Sequence of chain 1.B:
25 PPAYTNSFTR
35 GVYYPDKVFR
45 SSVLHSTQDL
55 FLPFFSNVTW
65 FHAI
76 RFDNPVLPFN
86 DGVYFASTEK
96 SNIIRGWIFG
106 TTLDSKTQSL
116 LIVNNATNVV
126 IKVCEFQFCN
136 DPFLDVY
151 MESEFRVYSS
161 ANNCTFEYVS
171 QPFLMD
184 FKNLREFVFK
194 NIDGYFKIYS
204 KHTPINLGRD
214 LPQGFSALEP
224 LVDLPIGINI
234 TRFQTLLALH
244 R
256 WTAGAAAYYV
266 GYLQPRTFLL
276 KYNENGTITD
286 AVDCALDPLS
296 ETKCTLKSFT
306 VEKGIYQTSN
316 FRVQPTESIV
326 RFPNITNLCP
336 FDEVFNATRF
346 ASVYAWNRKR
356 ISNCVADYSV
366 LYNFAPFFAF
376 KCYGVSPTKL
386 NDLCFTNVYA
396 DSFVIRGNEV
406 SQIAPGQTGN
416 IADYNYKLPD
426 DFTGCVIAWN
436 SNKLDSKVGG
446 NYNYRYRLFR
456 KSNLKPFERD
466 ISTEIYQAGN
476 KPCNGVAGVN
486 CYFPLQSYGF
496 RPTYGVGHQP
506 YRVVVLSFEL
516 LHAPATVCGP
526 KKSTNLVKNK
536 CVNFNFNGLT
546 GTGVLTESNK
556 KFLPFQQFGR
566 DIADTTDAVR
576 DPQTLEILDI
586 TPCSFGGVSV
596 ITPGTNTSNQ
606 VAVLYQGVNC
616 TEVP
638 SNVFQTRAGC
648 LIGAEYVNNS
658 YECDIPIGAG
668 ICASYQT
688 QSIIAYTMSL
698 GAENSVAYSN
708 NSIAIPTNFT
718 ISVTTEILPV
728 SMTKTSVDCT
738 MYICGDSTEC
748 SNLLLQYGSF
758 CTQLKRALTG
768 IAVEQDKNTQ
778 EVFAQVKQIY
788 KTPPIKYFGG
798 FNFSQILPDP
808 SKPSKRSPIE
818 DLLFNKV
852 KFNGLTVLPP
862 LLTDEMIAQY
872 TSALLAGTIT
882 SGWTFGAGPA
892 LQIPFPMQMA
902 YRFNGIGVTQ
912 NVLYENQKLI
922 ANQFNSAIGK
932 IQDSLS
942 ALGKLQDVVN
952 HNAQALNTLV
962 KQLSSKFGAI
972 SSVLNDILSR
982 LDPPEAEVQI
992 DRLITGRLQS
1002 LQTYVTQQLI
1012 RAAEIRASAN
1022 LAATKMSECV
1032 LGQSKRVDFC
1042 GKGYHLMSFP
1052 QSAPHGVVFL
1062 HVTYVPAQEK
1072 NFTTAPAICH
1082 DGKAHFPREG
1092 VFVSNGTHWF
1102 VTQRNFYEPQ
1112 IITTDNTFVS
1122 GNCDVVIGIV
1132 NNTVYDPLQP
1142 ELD

Sequence of chain 1.F:
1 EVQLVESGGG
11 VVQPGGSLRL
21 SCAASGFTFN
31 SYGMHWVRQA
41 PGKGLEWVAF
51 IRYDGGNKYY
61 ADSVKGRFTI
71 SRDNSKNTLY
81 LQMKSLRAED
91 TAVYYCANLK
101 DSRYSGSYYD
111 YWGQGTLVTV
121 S

Binding-site contacts:
Ligand atom O7 contacts residue ASN232 of chain 1.B at 3.5 Å (h-bond).
Ligand atom O5 contacts residue ARG103 of chain 1.F at 4.3 Å.
Ligand atom C1 contacts residue ASN232 of chain 1.B at 1.4 Å.
Ligand atom C2 contacts residue ASN232 of chain 1.B at 2.4 Å.
Ligand atom O7 contacts residue ARG30 of chain 1.G at 3.3 Å (salt-bridge).
Ligand atom N2 contacts residue ARG30 of chain 1.G at 4.4 Å.
Ligand atom C2 contacts residue ARG30 of chain 1.G at 4.4 Å.
Ligand atom C5 contacts residue ASN232 of chain 1.B at 3.7 Å.
Ligand atom C3 contacts residue ARG30 of chain 1.G at 4.4 Å.
Ligand atom C5 contacts residue ARG103 of chain 1.F at 4.4 Å.
Ligand atom C1 contacts residue ARG30 of chain 1.G at 4.3 Å.
Ligand atom C6 contacts residue ARG103 of chain 1.F at 4.0 Å.
Ligand atom O5 contacts residue ASN232 of chain 1.B at 2.4 Å (h-bond).
Ligand atom O6 contacts residue ARG103 of chain 1.F at 3.4 Å (salt-bridge).
Ligand atom N2 contacts residue ASN232 of chain 1.B at 2.8 Å (h-bond).
Ligand atom C7 contacts residue ASN232 of chain 1.B at 3.3 Å.
Ligand atom C8 contacts residue TYR104 of chain 1.F at 4.1 Å (hydrophobic).
Ligand atom C7 contacts residue ARG30 of chain 1.G at 3.9 Å.
Ligand atom O6 contacts residue ARG30 of chain 1.G at 4.3 Å.
Ligand atom O5 contacts residue ARG30 of chain 1.G at 4.3 Å.
Ligand atom O3 contacts residue ARG30 of chain 1.G at 3.4 Å (salt-bridge).
Ligand atom C3 contacts residue ASN232 of chain 1.B at 3.8 Å.
Ligand atom C5 contacts residue ARG30 of chain 1.G at 4.2 Å.
Ligand atom O7 contacts residue TYR32 of chain 1.G at 4.1 Å.
Ligand atom C8 contacts residue ASN232 of chain 1.B at 4.4 Å.
Ligand atom C4 contacts residue ASN232 of chain 1.B at 4.2 Å.
Ligand atom C4 contacts residue ARG103 of chain 1.F at 4.2 Å.

Sequence of chain 1.G:
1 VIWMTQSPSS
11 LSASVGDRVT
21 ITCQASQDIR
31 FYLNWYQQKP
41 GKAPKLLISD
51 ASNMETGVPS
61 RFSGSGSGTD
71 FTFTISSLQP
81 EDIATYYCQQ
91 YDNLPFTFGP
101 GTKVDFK

This small molecule binds to this protein.
Small molecule (SMILES): CC(=O)N[C@H]1[C@H](O[C@H]2[C@H](O)[C@@H](NC(C)=O)CO[C@@H]2CO)O[C@H](CO)[C@@H](O[C@@H]2O[C@H](CO)[C@@H](O)[C@H](O)[C@H]2NC(C)=O)[C@@H]1O